This protein binds this small molecule.
Small molecule (SMILES): CC[C@H](C)[C@@H](C=O)NC(=O)[C@H](Cc1ccccc1)NC(=O)[C@@H](N)CCSC

Binding-site contacts:
Ligand atom CZ contacts residue PPU4 of chain 1.FD at 4.4 Å.
Ligand atom C contacts residue 8AN4 of chain 1.GD at 4.3 Å.
Ligand atom CD2 contacts residue PPU4 of chain 1.FD at 3.7 Å.
Ligand atom CA contacts residue 8AN4 of chain 1.GD at 2.4 Å.
Ligand atom CA contacts residue PPU4 of chain 1.FD at 4.3 Å.
Ligand atom C contacts residue 8AN4 of chain 1.GD at 1.4 Å.
Ligand atom CA contacts residue PPU4 of chain 1.FD at 3.5 Å.
Ligand atom O contacts residue 8AN4 of chain 1.GD at 4.4 Å.
Ligand atom N contacts residue 8AN4 of chain 1.GD at 3.5 Å (h-bond).
Ligand atom CE1 contacts residue PPU4 of chain 1.FD at 3.9 Å.
Ligand atom O contacts residue PPU4 of chain 1.FD at 3.8 Å.
Ligand atom CE2 contacts residue PPU4 of chain 1.FD at 4.3 Å.
Ligand atom CG2 contacts residue 8AN4 of chain 1.GD at 3.2 Å.
Ligand atom N contacts residue PPU4 of chain 1.FD at 3.3 Å (h-bond).
Ligand atom CD1 contacts residue PPU4 of chain 1.FD at 3.6 Å.
Ligand atom CG1 contacts residue 8AN4 of chain 1.GD at 4.4 Å.
Ligand atom C contacts residue PPU4 of chain 1.FD at 3.5 Å.
Ligand atom C contacts residue PPU4 of chain 1.FD at 3.1 Å.
Ligand atom O contacts residue PPU4 of chain 1.FD at 3.1 Å.
Ligand atom CB contacts residue 8AN4 of chain 1.GD at 3.4 Å.
Ligand atom O contacts residue 8AN4 of chain 1.GD at 2.3 Å (h-bond).
Ligand atom CG contacts residue PPU4 of chain 1.FD at 3.8 Å.
Ligand atom CB contacts residue PPU4 of chain 1.FD at 4.0 Å.